A small-molecule ligand and the protein it binds are described below.
Small molecule (SMILES): Brc1ccc(N2CCCNCC2)cn1

Binding-site contacts:
Ligand atom C9 contacts residue TYR192 of chain 1.O at 3.5 Å (hydrophobic).
Ligand atom C8 contacts residue TYR185 of chain 1.O at 3.6 Å (hydrophobic).
Ligand atom C2 contacts residue TRP143 of chain 1.O at 3.5 Å (hydrophobic).
Ligand atom BR1 contacts residue MET114 of chain 1.K at 4.2 Å.
Ligand atom N1 contacts residue TRP143 of chain 1.O at 4.2 Å.
Ligand atom C4 contacts residue LEU112 of chain 1.K at 3.6 Å (hydrophobic).
Ligand atom N3 contacts residue TYR89 of chain 1.O at 2.6 Å (h-bond).
Ligand atom BR1 contacts residue LEU112 of chain 1.K at 3.2 Å.
Ligand atom C5 contacts residue LEU112 of chain 1.K at 3.8 Å (hydrophobic).
Ligand atom N1 contacts residue THR144 of chain 1.O at 3.9 Å.
Ligand atom BR1 contacts residue THR144 of chain 1.O at 4.0 Å.
Ligand atom C7 contacts residue TRP53 of chain 1.K at 4.0 Å (hydrophobic).
Ligand atom C9 contacts residue TRP143 of chain 1.O at 3.8 Å (hydrophobic).
Ligand atom C10 contacts residue CYS187 of chain 1.O at 3.8 Å (hydrophobic).
Ligand atom C10 contacts residue MET114 of chain 1.K at 3.8 Å (hydrophobic).
Ligand atom C8 contacts residue TRP143 of chain 1.O at 3.8 Å (hydrophobic).
Ligand atom N3 contacts residue TRP143 of chain 1.O at 3.1 Å (h-bond).
Ligand atom N2 contacts residue MET114 of chain 1.K at 3.5 Å.
Ligand atom C5 contacts residue THR144 of chain 1.O at 3.9 Å.
Ligand atom C10 contacts residue TRP143 of chain 1.O at 4.1 Å (hydrophobic).
Ligand atom C3 contacts residue CYS188 of chain 1.O at 4.0 Å (hydrophobic).
Ligand atom C3 contacts residue MET114 of chain 1.K at 4.0 Å (hydrophobic).
Ligand atom N3 contacts residue SER142 of chain 1.O at 3.8 Å.
Ligand atom N2 contacts residue TRP143 of chain 1.O at 3.4 Å (h-bond).
Ligand atom C7 contacts residue TRP143 of chain 1.O at 3.5 Å (hydrophobic).
Ligand atom C3 contacts residue LEU112 of chain 1.K at 4.2 Å (hydrophobic).
Ligand atom C6 contacts residue TRP143 of chain 1.O at 3.0 Å (hydrophobic).
Ligand atom C8 contacts residue TYR192 of chain 1.O at 3.3 Å (hydrophobic).
Ligand atom C7 contacts residue TYR89 of chain 1.O at 3.2 Å (hydrophobic).
Ligand atom N3 contacts residue TYR192 of chain 1.O at 4.2 Å.
Ligand atom BR1 contacts residue ALA103 of chain 1.K at 4.1 Å.
Ligand atom C3 contacts residue TRP143 of chain 1.O at 3.8 Å (hydrophobic).
Ligand atom C1 contacts residue TRP143 of chain 1.O at 3.6 Å (hydrophobic).
Ligand atom BR1 contacts residue TYR113 of chain 1.K at 4.2 Å.
Ligand atom C8 contacts residue TYR89 of chain 1.O at 3.5 Å (hydrophobic).
Ligand atom BR1 contacts residue ARG104 of chain 1.K at 3.4 Å.
Ligand atom C1 contacts residue MET114 of chain 1.K at 3.4 Å (hydrophobic).
Ligand atom N1 contacts residue MET114 of chain 1.K at 3.5 Å.
Ligand atom BR1 contacts residue LEU102 of chain 1.K at 4.1 Å.
Ligand atom C2 contacts residue MET114 of chain 1.K at 3.4 Å (hydrophobic).

Sequence of chain 1.O:
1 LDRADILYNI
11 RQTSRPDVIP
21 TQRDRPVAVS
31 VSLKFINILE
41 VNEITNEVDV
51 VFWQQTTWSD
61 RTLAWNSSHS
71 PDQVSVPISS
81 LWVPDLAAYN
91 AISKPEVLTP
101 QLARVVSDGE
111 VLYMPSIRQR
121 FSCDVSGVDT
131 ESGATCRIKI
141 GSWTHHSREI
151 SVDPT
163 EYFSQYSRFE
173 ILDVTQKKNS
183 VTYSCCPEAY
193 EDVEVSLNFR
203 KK

Sequence of chain 1.K:
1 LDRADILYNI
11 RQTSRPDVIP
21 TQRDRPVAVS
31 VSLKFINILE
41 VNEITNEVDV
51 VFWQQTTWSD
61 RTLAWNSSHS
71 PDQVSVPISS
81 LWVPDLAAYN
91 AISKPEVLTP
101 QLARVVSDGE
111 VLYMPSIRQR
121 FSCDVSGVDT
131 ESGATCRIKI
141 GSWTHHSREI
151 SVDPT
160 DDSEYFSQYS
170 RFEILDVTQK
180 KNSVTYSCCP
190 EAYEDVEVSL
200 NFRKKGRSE